Binding-site contacts:
Ligand atom C7 contacts residue CYS15 of chain 1.C at 4.5 Å (hydrophobic).
Ligand atom C3 contacts residue ASN137 of chain 1.C at 4.1 Å.
Ligand atom C5 contacts residue ASN137 of chain 1.C at 4.1 Å.
Ligand atom C2 contacts residue ASN17 of chain 1.C at 2.5 Å.
Ligand atom C3 contacts residue ASN17 of chain 1.C at 3.9 Å.
Ligand atom C5 contacts residue ASN17 of chain 1.C at 3.8 Å.
Ligand atom N2 contacts residue ASN17 of chain 1.C at 3.0 Å (h-bond).
Ligand atom C1 contacts residue ASN17 of chain 1.C at 1.5 Å.
Ligand atom C8 contacts residue CYS15 of chain 1.C at 3.0 Å (hydrophobic).
Ligand atom C8 contacts residue VAL16 of chain 1.C at 4.2 Å (hydrophobic).
Ligand atom C4 contacts residue ASN17 of chain 1.C at 4.4 Å.
Ligand atom C7 contacts residue ASN17 of chain 1.C at 3.4 Å.
Ligand atom O5 contacts residue ASN17 of chain 1.C at 2.5 Å (h-bond).
Ligand atom C1 contacts residue ASN137 of chain 1.C at 4.3 Å.
Ligand atom C8 contacts residue ASN17 of chain 1.C at 3.7 Å.
Ligand atom O7 contacts residue ASN17 of chain 1.C at 3.5 Å (h-bond).

Sequence of chain 1.C:
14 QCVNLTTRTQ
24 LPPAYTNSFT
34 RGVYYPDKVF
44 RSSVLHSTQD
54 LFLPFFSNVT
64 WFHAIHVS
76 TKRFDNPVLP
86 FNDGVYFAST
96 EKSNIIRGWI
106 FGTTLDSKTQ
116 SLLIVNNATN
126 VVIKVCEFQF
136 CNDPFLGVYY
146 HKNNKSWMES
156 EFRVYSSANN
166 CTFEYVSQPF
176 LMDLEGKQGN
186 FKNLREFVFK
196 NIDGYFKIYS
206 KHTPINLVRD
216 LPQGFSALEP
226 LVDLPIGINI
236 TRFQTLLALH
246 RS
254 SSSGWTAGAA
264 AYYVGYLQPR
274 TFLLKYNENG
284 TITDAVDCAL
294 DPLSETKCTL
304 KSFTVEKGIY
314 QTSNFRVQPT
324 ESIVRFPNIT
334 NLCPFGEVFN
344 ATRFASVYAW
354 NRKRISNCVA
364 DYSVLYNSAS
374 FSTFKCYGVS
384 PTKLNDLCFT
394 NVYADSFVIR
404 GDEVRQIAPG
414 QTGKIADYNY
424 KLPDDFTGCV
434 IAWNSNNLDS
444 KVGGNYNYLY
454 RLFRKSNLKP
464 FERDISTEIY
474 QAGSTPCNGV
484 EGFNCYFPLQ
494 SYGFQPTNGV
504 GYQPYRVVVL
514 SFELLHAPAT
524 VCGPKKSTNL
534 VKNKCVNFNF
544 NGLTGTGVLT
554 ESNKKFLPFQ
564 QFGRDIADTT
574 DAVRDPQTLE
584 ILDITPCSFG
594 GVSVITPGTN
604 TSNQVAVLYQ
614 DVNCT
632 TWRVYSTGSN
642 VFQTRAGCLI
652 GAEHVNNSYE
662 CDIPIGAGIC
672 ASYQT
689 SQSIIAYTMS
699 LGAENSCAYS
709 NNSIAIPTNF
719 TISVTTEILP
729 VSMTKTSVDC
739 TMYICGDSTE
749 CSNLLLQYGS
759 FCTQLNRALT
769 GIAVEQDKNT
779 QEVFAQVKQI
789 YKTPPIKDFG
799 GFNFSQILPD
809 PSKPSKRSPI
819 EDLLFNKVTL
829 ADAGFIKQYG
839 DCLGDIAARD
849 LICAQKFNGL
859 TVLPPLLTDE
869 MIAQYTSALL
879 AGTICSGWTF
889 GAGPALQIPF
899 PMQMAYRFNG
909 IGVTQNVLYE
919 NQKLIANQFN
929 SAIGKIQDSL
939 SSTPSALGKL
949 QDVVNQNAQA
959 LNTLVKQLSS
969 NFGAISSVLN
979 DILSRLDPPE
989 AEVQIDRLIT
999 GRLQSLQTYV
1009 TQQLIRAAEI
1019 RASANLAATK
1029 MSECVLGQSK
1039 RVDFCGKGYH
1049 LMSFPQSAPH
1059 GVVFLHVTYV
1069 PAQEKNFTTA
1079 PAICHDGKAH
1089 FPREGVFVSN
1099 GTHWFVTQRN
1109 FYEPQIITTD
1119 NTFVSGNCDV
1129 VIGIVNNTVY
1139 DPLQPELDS

This protein binds this small molecule.
Small molecule (SMILES): CC(=O)N[C@@H]1[C@@H](O)[C@H](O)[C@@H](CO)O[C@H]1O